Binding-site contacts:
Ligand atom C18 contacts residue LEU132 of chain 1.B at 3.5 Å (hydrophobic).
Ligand atom S02 contacts residue THR194 of chain 1.B at 3.9 Å.
Ligand atom S02 contacts residue HIS128 of chain 1.B at 3.9 Å.
Ligand atom N01 contacts residue HIS128 of chain 1.B at 3.9 Å.
Ligand atom N01 contacts residue GLU115 of chain 1.B at 3.9 Å.
Ligand atom N07 contacts residue VAL130 of chain 1.B at 3.7 Å.
Ligand atom C05 contacts residue THR195 of chain 1.B at 4.0 Å.
Ligand atom O11 contacts residue VAL130 of chain 1.B at 4.0 Å.
Ligand atom C08 contacts residue GLN107 of chain 1.B at 4.0 Å.
Ligand atom O04 contacts residue LEU193 of chain 1.B at 3.7 Å.
Ligand atom C17 contacts residue LEU132 of chain 1.B at 3.5 Å (hydrophobic).
Ligand atom O04 contacts residue TRP204 of chain 1.B at 3.8 Å.
Ligand atom O03 contacts residue HIS109 of chain 1.B at 2.9 Å (h-bond).
Ligand atom N01 contacts residue HIS109 of chain 1.B at 3.4 Å (h-bond).
Ligand atom O11 contacts residue GLN107 of chain 1.B at 3.0 Å (h-bond).
Ligand atom C10 contacts residue GLN107 of chain 1.B at 3.8 Å.
Ligand atom N01 contacts residue THR195 of chain 1.B at 3.8 Å.
Ligand atom N01 contacts residue THR194 of chain 1.B at 2.6 Å (h-bond).
Ligand atom N06 contacts residue HIS109 of chain 1.B at 3.5 Å.
Ligand atom N07 contacts residue GLN107 of chain 1.B at 3.3 Å (h-bond).
Ligand atom N06 contacts residue GLN107 of chain 1.B at 3.8 Å.
Ligand atom O03 contacts residue ZN1 of chain 1.L at 2.1 Å.
Ligand atom O04 contacts residue THR194 of chain 1.B at 3.3 Å (h-bond).
Ligand atom C18 contacts residue VAL130 of chain 1.B at 3.5 Å (hydrophobic).
Ligand atom O03 contacts residue HIS128 of chain 1.B at 2.8 Å (h-bond).
Ligand atom S20 contacts residue THR195 of chain 1.B at 2.9 Å (h-bond).
Ligand atom S20 contacts residue LEU193 of chain 1.B at 4.1 Å.
Ligand atom C05 contacts residue LEU193 of chain 1.B at 4.2 Å (hydrophobic).
Ligand atom C05 contacts residue ZN1 of chain 1.L at 3.9 Å.
Ligand atom C17 contacts residue PRO138 of chain 1.B at 3.9 Å (hydrophobic).
Ligand atom N01 contacts residue ZN1 of chain 1.L at 2.1 Å.
Ligand atom S02 contacts residue HIS109 of chain 1.B at 3.5 Å (h-bond).
Ligand atom C16 contacts residue LEU193 of chain 1.B at 4.0 Å (hydrophobic).
Ligand atom N06 contacts residue VAL130 of chain 1.B at 3.3 Å.
Ligand atom S02 contacts residue ZN1 of chain 1.L at 2.5 Å.
Ligand atom C17 contacts residue VAL130 of chain 1.B at 3.7 Å (hydrophobic).
Ligand atom C05 contacts residue HIS109 of chain 1.B at 3.6 Å.
Ligand atom N01 contacts residue HIS111 of chain 1.B at 3.4 Å (h-bond).
Ligand atom O04 contacts residue ZN1 of chain 1.L at 3.7 Å.
Ligand atom C08 contacts residue LEU193 of chain 1.B at 4.1 Å (hydrophobic).

Sequence of chain 1.B:
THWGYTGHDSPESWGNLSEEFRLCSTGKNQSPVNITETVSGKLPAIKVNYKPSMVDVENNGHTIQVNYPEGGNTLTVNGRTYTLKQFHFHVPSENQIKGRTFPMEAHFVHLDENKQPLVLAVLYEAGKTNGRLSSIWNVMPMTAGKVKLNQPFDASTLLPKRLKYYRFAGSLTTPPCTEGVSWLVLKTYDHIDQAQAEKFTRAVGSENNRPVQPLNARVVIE

The protein below binds the small molecule below.
Small molecule (SMILES): NS(=O)(=O)c1nnc(NC(=O)CCc2ccccc2)s1